Binding-site contacts:
Ligand atom OE2 contacts residue SER151 of chain 2.A at 2.8 Å (h-bond).
Ligand atom OG contacts residue GLU64 of chain 2.A at 2.8 Å (salt-bridge).
Ligand atom CG contacts residue SER151 of chain 2.A at 3.0 Å.
Ligand atom CA contacts residue TYR172 of chain 2.A at 3.4 Å (hydrophobic).
Ligand atom C contacts residue TYR8 of chain 2.A at 3.4 Å (hydrophobic).
Ligand atom OE2 contacts residue ALA153 of chain 2.A at 3.4 Å.
Ligand atom OG1 contacts residue LYS147 of chain 2.A at 3.2 Å (salt-bridge).
Ligand atom OXT contacts residue THR144 of chain 2.A at 2.6 Å (h-bond).
Ligand atom CD contacts residue SER151 of chain 2.A at 3.3 Å.
Ligand atom OD1 contacts residue GLN98 of chain 2.A at 3.1 Å (h-bond).
Ligand atom OG1 contacts residue ASN81 of chain 2.A at 3.4 Å (h-bond).
Ligand atom N contacts residue GLN71 of chain 2.A at 2.8 Å (h-bond).
Ligand atom OG contacts residue LYS67 of chain 2.A at 3.3 Å.
Ligand atom CE contacts residue TYR124 of chain 2.A at 3.4 Å (hydrophobic).
Ligand atom ND2 contacts residue GLN71 of chain 2.A at 3.2 Å (h-bond).
Ligand atom O contacts residue LYS67 of chain 2.A at 2.8 Å (salt-bridge).
Ligand atom N contacts residue SER78 of chain 2.A at 3.1 Å (h-bond).
Ligand atom N contacts residue TYR172 of chain 2.A at 2.7 Å (h-bond).
Ligand atom CB contacts residue TRP74 of chain 2.A at 3.3 Å (hydrophobic).
Ligand atom O contacts residue TYR85 of chain 2.A at 3.2 Å (h-bond).
Ligand atom O contacts residue TRP74 of chain 2.A at 3.0 Å (h-bond).
Ligand atom CG contacts residue TYR157 of chain 2.A at 3.4 Å (hydrophobic).
Ligand atom N contacts residue TYR8 of chain 2.A at 3.3 Å (h-bond).
Ligand atom O contacts residue TRP148 of chain 2.A at 2.8 Å (h-bond).
Ligand atom OXT contacts residue TYR85 of chain 2.A at 2.6 Å (h-bond).
Ligand atom C contacts residue TRP74 of chain 2.A at 3.4 Å (hydrophobic).
Ligand atom O contacts residue TYR160 of chain 2.A at 2.6 Å (h-bond).
Ligand atom CB contacts residue GLU64 of chain 2.A at 3.4 Å.
Ligand atom O contacts residue TRP74 of chain 2.A at 3.0 Å (h-bond).
Ligand atom O contacts residue TYR8 of chain 2.A at 3.4 Å.
Ligand atom OD1 contacts residue TYR157 of chain 2.A at 2.7 Å (h-bond).
Ligand atom ND2 contacts residue TRP74 of chain 2.A at 3.4 Å.
Ligand atom O contacts residue ASN81 of chain 2.A at 2.8 Å (h-bond).
Ligand atom CA contacts residue TYR8 of chain 2.A at 3.3 Å (hydrophobic).
Ligand atom OD1 contacts residue TYR160 of chain 2.A at 3.4 Å.
Ligand atom O contacts residue LYS147 of chain 2.A at 3.4 Å.
Ligand atom N contacts residue GLU64 of chain 2.A at 2.9 Å (salt-bridge).
Ligand atom OE1 contacts residue HIS156 of chain 2.A at 2.5 Å (h-bond).
Ligand atom C contacts residue TYR85 of chain 2.A at 3.2 Å (hydrophobic).
Ligand atom ND2 contacts residue GLN98 of chain 2.A at 2.8 Å (h-bond).

Sequence of chain 2.A:
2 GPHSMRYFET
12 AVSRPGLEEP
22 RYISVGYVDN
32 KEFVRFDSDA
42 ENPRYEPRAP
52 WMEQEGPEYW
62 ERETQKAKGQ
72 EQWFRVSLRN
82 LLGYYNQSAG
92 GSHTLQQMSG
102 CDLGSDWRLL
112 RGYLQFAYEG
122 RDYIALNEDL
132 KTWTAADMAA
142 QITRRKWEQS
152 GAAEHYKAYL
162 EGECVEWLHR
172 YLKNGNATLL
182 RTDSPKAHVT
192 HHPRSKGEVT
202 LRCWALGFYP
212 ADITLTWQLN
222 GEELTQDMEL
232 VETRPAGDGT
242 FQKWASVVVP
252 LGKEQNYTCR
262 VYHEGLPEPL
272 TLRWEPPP

The protein below binds the small molecule below.
Small molecule (SMILES): CC[C@H](C)[C@H](NC(=O)[C@H](CC(N)=O)NC(=O)[C@H](CCC(=O)O)NC(=O)[C@H](CC(N)=O)NC(=O)[C@H](CO)NC(=O)[C@H](C)N)C(=O)N[C@@H](CCC(=O)O)C(=O)N[C@H](C(=O)N[C@@H](CCSC)C(=O)O)[C@@H](C)O